A protein and the small-molecule ligand that binds it are described below.
Small molecule (SMILES): CC(=O)N[C@@H]1[C@@H](O)[C@H](O)[C@@H](CO)O[C@H]1O

Binding-site contacts:
Ligand atom C7 contacts residue ASN1165 of chain 1.C at 3.4 Å.
Ligand atom C3 contacts residue ASN1165 of chain 1.C at 3.8 Å.
Ligand atom C5 contacts residue ASN1165 of chain 1.C at 3.7 Å.
Ligand atom N2 contacts residue ASN1165 of chain 1.C at 2.9 Å (h-bond).
Ligand atom O7 contacts residue ASN1165 of chain 1.C at 3.6 Å (h-bond).
Ligand atom C4 contacts residue ASN1165 of chain 1.C at 4.2 Å.
Ligand atom O5 contacts residue ASN1165 of chain 1.C at 2.4 Å (h-bond).
Ligand atom C1 contacts residue ASN1165 of chain 1.C at 1.4 Å.
Ligand atom C2 contacts residue ASN1165 of chain 1.C at 2.5 Å.

Sequence of chain 1.C:
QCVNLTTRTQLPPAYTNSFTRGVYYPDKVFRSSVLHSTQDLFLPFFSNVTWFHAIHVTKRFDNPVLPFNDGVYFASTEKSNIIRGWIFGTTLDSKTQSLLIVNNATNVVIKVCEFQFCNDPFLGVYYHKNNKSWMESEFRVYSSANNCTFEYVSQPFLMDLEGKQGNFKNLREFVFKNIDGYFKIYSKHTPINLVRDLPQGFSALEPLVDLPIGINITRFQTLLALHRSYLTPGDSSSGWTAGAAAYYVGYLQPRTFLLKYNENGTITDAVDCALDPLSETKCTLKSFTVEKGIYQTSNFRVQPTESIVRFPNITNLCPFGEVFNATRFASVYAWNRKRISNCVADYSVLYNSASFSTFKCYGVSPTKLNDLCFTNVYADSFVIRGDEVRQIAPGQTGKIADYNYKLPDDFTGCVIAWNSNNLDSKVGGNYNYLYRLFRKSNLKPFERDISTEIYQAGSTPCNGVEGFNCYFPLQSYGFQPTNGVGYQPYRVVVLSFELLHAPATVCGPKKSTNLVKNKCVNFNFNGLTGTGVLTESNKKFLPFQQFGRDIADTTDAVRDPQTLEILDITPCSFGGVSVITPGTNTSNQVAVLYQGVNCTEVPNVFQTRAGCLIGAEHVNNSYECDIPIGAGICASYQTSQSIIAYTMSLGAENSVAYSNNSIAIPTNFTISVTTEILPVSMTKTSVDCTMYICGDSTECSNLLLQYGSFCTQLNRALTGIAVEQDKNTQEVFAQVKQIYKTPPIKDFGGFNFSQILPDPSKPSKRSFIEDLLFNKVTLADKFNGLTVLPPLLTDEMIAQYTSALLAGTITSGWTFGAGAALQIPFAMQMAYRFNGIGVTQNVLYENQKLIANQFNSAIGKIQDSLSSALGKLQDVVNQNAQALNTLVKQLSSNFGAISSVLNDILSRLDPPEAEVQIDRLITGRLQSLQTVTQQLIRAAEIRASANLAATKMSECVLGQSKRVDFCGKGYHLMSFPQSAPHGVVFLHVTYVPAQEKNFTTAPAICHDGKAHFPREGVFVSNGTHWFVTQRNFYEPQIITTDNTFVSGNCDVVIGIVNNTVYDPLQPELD